A protein and the small-molecule ligand that binds it are described below.
Small molecule (SMILES): CC(C)n1c(Nc2ccccc2)nc2cnc(Nc3ccc(N4CCN(C)CC4)cc3)nc21

Sequence of chain 1.C:
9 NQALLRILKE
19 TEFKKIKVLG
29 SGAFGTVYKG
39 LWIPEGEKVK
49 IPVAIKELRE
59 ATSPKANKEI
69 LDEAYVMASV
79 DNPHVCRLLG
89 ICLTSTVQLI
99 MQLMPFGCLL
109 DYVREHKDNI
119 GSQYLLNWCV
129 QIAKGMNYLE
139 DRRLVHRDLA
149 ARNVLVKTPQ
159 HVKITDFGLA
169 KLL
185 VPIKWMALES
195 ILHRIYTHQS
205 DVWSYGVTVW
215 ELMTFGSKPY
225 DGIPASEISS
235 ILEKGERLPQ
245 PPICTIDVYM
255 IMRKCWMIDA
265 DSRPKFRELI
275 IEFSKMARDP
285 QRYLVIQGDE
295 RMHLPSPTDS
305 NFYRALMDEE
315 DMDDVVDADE

Binding-site contacts:
Ligand atom C6 contacts residue MET102 of chain 1.C at 3.5 Å (hydrophobic).
Ligand atom CAH contacts residue LYS54 of chain 1.C at 3.4 Å.
Ligand atom CAB contacts residue VAL35 of chain 1.C at 3.7 Å (hydrophobic).
Ligand atom CAK contacts residue LEU27 of chain 1.C at 4.0 Å (hydrophobic).
Ligand atom N7 contacts residue LEU153 of chain 1.C at 3.7 Å.
Ligand atom CAA contacts residue LEU153 of chain 1.C at 3.9 Å (hydrophobic).
Ligand atom N1 contacts residue MET102 of chain 1.C at 3.0 Å (h-bond).
Ligand atom C6 contacts residue GLN100 of chain 1.C at 3.5 Å.
Ligand atom N7 contacts residue ALA52 of chain 1.C at 3.8 Å.
Ligand atom CAJ contacts residue MET102 of chain 1.C at 3.2 Å (hydrophobic).
Ligand atom C6 contacts residue ALA52 of chain 1.C at 3.5 Å (hydrophobic).
Ligand atom CAE contacts residue MET99 of chain 1.C at 3.6 Å (hydrophobic).
Ligand atom CAH contacts residue THR163 of chain 1.C at 4.0 Å.
Ligand atom N1 contacts residue LEU101 of chain 1.C at 3.9 Å.
Ligand atom N9 contacts residue VAL35 of chain 1.C at 3.9 Å.
Ligand atom CAJ contacts residue GLY105 of chain 1.C at 3.7 Å.
Ligand atom C6 contacts residue LEU153 of chain 1.C at 3.8 Å (hydrophobic).
Ligand atom C6 contacts residue LEU101 of chain 1.C at 4.0 Å (hydrophobic).
Ligand atom CAL contacts residue PRO103 of chain 1.C at 3.8 Å (hydrophobic).
Ligand atom NAV contacts residue VAL35 of chain 1.C at 3.9 Å.
Ligand atom CAD contacts residue MET99 of chain 1.C at 3.4 Å (hydrophobic).
Ligand atom C2 contacts residue LEU27 of chain 1.C at 4.0 Å (hydrophobic).
Ligand atom C5 contacts residue ALA52 of chain 1.C at 3.7 Å (hydrophobic).
Ligand atom CAX contacts residue MET102 of chain 1.C at 3.3 Å (hydrophobic).
Ligand atom CAF contacts residue ASP164 of chain 1.C at 3.3 Å.
Ligand atom CAD contacts residue LYS54 of chain 1.C at 3.5 Å.
Ligand atom CAF contacts residue LYS54 of chain 1.C at 3.6 Å.
Ligand atom CAJ contacts residue PRO103 of chain 1.C at 3.5 Å (hydrophobic).
Ligand atom CAI contacts residue GLY105 of chain 1.C at 3.8 Å.
Ligand atom C2 contacts residue MET102 of chain 1.C at 3.5 Å (hydrophobic).
Ligand atom C5 contacts residue LEU153 of chain 1.C at 3.6 Å (hydrophobic).
Ligand atom CAE contacts residue LYS54 of chain 1.C at 3.5 Å.
Ligand atom N2 contacts residue MET102 of chain 1.C at 2.6 Å (h-bond).
Ligand atom CAI contacts residue LEU27 of chain 1.C at 4.0 Å (hydrophobic).
Ligand atom CAF contacts residue MET99 of chain 1.C at 4.0 Å (hydrophobic).
Ligand atom N3 contacts residue LEU27 of chain 1.C at 4.0 Å.
Ligand atom C8 contacts residue VAL35 of chain 1.C at 4.0 Å (hydrophobic).
Ligand atom N2 contacts residue GLY105 of chain 1.C at 3.5 Å.
Ligand atom CAX contacts residue GLY105 of chain 1.C at 3.4 Å.
Ligand atom CAH contacts residue ASP164 of chain 1.C at 3.1 Å.